Sequence of chain 1.B:
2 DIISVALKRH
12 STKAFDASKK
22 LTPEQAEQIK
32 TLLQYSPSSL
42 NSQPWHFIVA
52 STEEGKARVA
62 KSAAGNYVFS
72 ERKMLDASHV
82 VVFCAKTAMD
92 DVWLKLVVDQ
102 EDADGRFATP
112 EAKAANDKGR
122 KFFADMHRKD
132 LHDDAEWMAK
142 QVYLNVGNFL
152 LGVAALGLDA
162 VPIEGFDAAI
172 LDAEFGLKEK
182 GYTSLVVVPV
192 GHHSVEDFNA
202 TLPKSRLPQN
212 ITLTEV

Binding-site contacts:
Ligand atom C3 contacts residue FMN1 of chain 1.E at 3.5 Å.
Ligand atom C1 contacts residue PHE124 of chain 1.A at 4.3 Å (hydrophobic).
Ligand atom C1 contacts residue FMN1 of chain 1.E at 3.2 Å.
Ligand atom C1 contacts residue LEU41 of chain 1.A at 4.4 Å (hydrophobic).
Ligand atom N contacts residue FMN1 of chain 1.E at 3.4 Å (h-bond).
Ligand atom C6 contacts residue FMN1 of chain 1.E at 3.2 Å.
Ligand atom O1 contacts residue FMN1 of chain 1.E at 3.0 Å (h-bond).
Ligand atom C4 contacts residue LEU41 of chain 1.A at 4.2 Å (hydrophobic).
Ligand atom C3 contacts residue LEU41 of chain 1.A at 3.5 Å (hydrophobic).
Ligand atom N contacts residue GLY166 of chain 1.B at 4.1 Å.
Ligand atom C6 contacts residue LEU41 of chain 1.A at 3.8 Å (hydrophobic).
Ligand atom C5 contacts residue GLU165 of chain 1.B at 4.4 Å.
Ligand atom C4 contacts residue GLU165 of chain 1.B at 4.2 Å.
Ligand atom C2 contacts residue LEU41 of chain 1.A at 3.7 Å (hydrophobic).
Ligand atom C4 contacts residue SER40 of chain 1.A at 3.5 Å.
Ligand atom C4 contacts residue FMN1 of chain 1.E at 4.1 Å.
Ligand atom C5 contacts residue PHE124 of chain 1.A at 3.7 Å (hydrophobic).
Ligand atom C5 contacts residue FMN1 of chain 1.E at 3.9 Å.
Ligand atom O1 contacts residue LEU41 of chain 1.A at 2.8 Å (h-bond).
Ligand atom C4 contacts residue PHE124 of chain 1.A at 4.2 Å (hydrophobic).
Ligand atom C5 contacts residue GLY166 of chain 1.B at 4.0 Å.
Ligand atom C3 contacts residue SER40 of chain 1.A at 3.2 Å.
Ligand atom N contacts residue PHE124 of chain 1.A at 3.6 Å.
Ligand atom C2 contacts residue FMN1 of chain 1.E at 3.3 Å.
Ligand atom O2 contacts residue FMN1 of chain 1.E at 3.0 Å.
Ligand atom C2 contacts residue SER40 of chain 1.A at 4.5 Å.
Ligand atom O1 contacts residue SER40 of chain 1.A at 4.0 Å.

Sequence of chain 1.A:
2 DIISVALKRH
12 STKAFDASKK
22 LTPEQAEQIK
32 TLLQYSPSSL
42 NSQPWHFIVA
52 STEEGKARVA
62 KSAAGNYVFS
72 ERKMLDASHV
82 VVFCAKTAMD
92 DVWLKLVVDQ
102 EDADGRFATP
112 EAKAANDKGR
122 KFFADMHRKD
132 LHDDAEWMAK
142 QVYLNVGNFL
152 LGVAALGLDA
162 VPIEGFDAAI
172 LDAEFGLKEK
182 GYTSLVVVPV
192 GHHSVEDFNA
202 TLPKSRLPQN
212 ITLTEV

The small molecule below binds the protein below.
Small molecule (SMILES): O=C(O)c1cccnc1